A protein and the small-molecule ligand that binds it are described below.
Small molecule (SMILES): CC(=O)N[C@@H]1[C@@H](O)[C@H](O)[C@@H](CO)O[C@H]1O

Binding-site contacts:
Ligand atom C7 contacts residue ARG106 of chain 1.F at 3.7 Å.
Ligand atom C7 contacts residue ASN107 of chain 1.F at 3.5 Å.
Ligand atom C5 contacts residue ASN107 of chain 1.F at 3.7 Å.
Ligand atom C7 contacts residue ASN105 of chain 1.F at 4.2 Å.
Ligand atom C8 contacts residue ASN107 of chain 1.F at 3.7 Å.
Ligand atom C3 contacts residue ASN107 of chain 1.F at 3.8 Å.
Ligand atom C1 contacts residue ASN107 of chain 1.F at 1.5 Å.
Ligand atom O7 contacts residue ARG106 of chain 1.F at 3.4 Å.
Ligand atom C8 contacts residue ASN105 of chain 1.F at 3.6 Å.
Ligand atom N2 contacts residue ASN107 of chain 1.F at 2.8 Å (h-bond).
Ligand atom O7 contacts residue ASN105 of chain 1.F at 3.4 Å (h-bond).
Ligand atom C2 contacts residue ASN107 of chain 1.F at 2.5 Å.
Ligand atom C4 contacts residue ASN107 of chain 1.F at 4.2 Å.
Ligand atom O5 contacts residue ASN107 of chain 1.F at 2.4 Å (h-bond).
Ligand atom O7 contacts residue ASN107 of chain 1.F at 3.3 Å (h-bond).
Ligand atom C8 contacts residue ARG106 of chain 1.F at 3.5 Å.

Sequence of chain 1.F:
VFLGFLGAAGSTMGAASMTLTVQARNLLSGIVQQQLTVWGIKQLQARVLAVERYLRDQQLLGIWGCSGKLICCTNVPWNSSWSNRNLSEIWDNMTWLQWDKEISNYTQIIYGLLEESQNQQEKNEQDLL